Sequence of chain 1.A:
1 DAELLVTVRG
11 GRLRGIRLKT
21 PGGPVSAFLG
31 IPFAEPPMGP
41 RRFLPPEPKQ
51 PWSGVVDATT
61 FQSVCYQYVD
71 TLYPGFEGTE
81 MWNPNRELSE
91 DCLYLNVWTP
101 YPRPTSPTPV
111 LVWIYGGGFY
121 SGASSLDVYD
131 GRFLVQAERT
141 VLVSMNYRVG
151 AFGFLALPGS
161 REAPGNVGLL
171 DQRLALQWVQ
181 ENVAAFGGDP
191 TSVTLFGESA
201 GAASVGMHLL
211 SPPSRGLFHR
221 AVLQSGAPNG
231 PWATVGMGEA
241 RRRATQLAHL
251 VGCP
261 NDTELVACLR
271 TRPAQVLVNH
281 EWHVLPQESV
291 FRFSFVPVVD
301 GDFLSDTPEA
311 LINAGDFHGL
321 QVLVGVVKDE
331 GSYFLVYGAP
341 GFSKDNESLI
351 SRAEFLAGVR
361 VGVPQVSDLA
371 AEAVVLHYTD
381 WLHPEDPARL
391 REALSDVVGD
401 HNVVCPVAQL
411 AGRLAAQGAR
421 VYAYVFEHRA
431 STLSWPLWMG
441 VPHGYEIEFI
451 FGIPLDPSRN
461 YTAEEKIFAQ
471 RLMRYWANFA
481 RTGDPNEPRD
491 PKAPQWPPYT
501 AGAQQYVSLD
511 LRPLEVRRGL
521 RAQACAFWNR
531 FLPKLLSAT

Binding-site contacts:
Ligand atom C2 contacts residue ASN346 of chain 1.A at 2.5 Å.
Ligand atom C6 contacts residue PHE342 of chain 1.A at 3.6 Å (hydrophobic).
Ligand atom C5 contacts residue GLY341 of chain 1.A at 4.0 Å.
Ligand atom O7 contacts residue LEU349 of chain 1.A at 3.9 Å.
Ligand atom O5 contacts residue SER343 of chain 1.A at 4.2 Å.
Ligand atom C7 contacts residue GLY341 of chain 1.A at 3.7 Å.
Ligand atom O5 contacts residue GLY341 of chain 1.A at 4.3 Å.
Ligand atom C5 contacts residue ASN346 of chain 1.A at 3.7 Å.
Ligand atom C8 contacts residue GLY341 of chain 1.A at 3.9 Å.
Ligand atom C3 contacts residue ASN346 of chain 1.A at 3.8 Å.
Ligand atom C5 contacts residue SER343 of chain 1.A at 4.0 Å.
Ligand atom C8 contacts residue PRO340 of chain 1.A at 4.3 Å (hydrophobic).
Ligand atom O7 contacts residue GLY341 of chain 1.A at 3.2 Å (h-bond).
Ligand atom O5 contacts residue ASN346 of chain 1.A at 4.4 Å.
Ligand atom O5 contacts residue SER343 of chain 1.A at 3.6 Å.
Ligand atom O5 contacts residue ASN346 of chain 1.A at 2.4 Å (h-bond).
Ligand atom C7 contacts residue LEU349 of chain 1.A at 4.3 Å (hydrophobic).
Ligand atom C3 contacts residue GLY341 of chain 1.A at 4.4 Å.
Ligand atom C7 contacts residue ASN346 of chain 1.A at 3.5 Å.
Ligand atom C7 contacts residue PRO340 of chain 1.A at 4.5 Å (hydrophobic).
Ligand atom C6 contacts residue SER343 of chain 1.A at 3.4 Å.
Ligand atom C8 contacts residue PHE342 of chain 1.A at 4.3 Å (hydrophobic).
Ligand atom C5 contacts residue PHE342 of chain 1.A at 4.2 Å (hydrophobic).
Ligand atom C8 contacts residue LEU349 of chain 1.A at 3.8 Å (hydrophobic).
Ligand atom C4 contacts residue ASN346 of chain 1.A at 4.2 Å.
Ligand atom C1 contacts residue GLY341 of chain 1.A at 4.1 Å.
Ligand atom O7 contacts residue PRO340 of chain 1.A at 3.8 Å.
Ligand atom O7 contacts residue ASN346 of chain 1.A at 3.8 Å.
Ligand atom C1 contacts residue ASN346 of chain 1.A at 1.4 Å.
Ligand atom O4 contacts residue GLY341 of chain 1.A at 4.0 Å.
Ligand atom C8 contacts residue ALA339 of chain 1.A at 3.8 Å (hydrophobic).
Ligand atom O7 contacts residue SER348 of chain 1.A at 4.3 Å.
Ligand atom C6 contacts residue ASN346 of chain 1.A at 4.5 Å.
Ligand atom N2 contacts residue ASN346 of chain 1.A at 2.9 Å (h-bond).

The protein below binds the small molecule below.
Small molecule (SMILES): CC(=O)N[C@H]1[C@H](O[C@H]2[C@H](O)[C@@H](NC(C)=O)CO[C@@H]2CO[C@H]2O[C@@H](C)[C@@H](O)[C@@H](O)[C@@H]2O)O[C@H](CO)[C@@H](O)[C@@H]1O